Binding-site contacts:
Ligand atom C7 contacts residue TYR392 of chain 2.A at 4.0 Å (hydrophobic).
Ligand atom C6 contacts residue ASN385 of chain 2.A at 4.4 Å.
Ligand atom O7 contacts residue ARG107 of chain 2.A at 3.5 Å.
Ligand atom C3 contacts residue ARG107 of chain 2.A at 3.7 Å.
Ligand atom O3 contacts residue GLU91 of chain 2.A at 4.4 Å.
Ligand atom C7 contacts residue ASN385 of chain 2.A at 3.5 Å.
Ligand atom N2 contacts residue TYR392 of chain 2.A at 3.4 Å.
Ligand atom C6 contacts residue SER387 of chain 2.A at 3.9 Å.
Ligand atom O5 contacts residue ASN385 of chain 2.A at 2.1 Å (h-bond).
Ligand atom C8 contacts residue GLN93 of chain 2.A at 4.0 Å.
Ligand atom C8 contacts residue TYR392 of chain 2.A at 3.6 Å (hydrophobic).
Ligand atom C2 contacts residue ARG107 of chain 2.A at 3.6 Å.
Ligand atom C4 contacts residue ASN385 of chain 2.A at 4.0 Å.
Ligand atom C8 contacts residue ARG107 of chain 2.A at 3.6 Å.
Ligand atom C1 contacts residue ASN385 of chain 2.A at 1.3 Å.
Ligand atom O3 contacts residue ARG107 of chain 2.A at 3.0 Å (salt-bridge).
Ligand atom N2 contacts residue ASN385 of chain 2.A at 3.0 Å (h-bond).
Ligand atom O5 contacts residue GLN345 of chain 2.A at 3.5 Å (h-bond).
Ligand atom O6 contacts residue ASN385 of chain 2.A at 4.4 Å.
Ligand atom C1 contacts residue TYR392 of chain 2.A at 4.1 Å (hydrophobic).
Ligand atom C3 contacts residue ASN385 of chain 2.A at 3.7 Å.
Ligand atom C1 contacts residue GLN345 of chain 2.A at 4.4 Å.
Ligand atom C2 contacts residue TYR392 of chain 2.A at 4.3 Å (hydrophobic).
Ligand atom C1 contacts residue SER387 of chain 2.A at 4.3 Å.
Ligand atom C5 contacts residue SER387 of chain 2.A at 3.9 Å.
Ligand atom O7 contacts residue ASN385 of chain 2.A at 3.4 Å (h-bond).
Ligand atom C4 contacts residue ARG107 of chain 2.A at 3.9 Å.
Ligand atom O5 contacts residue SER387 of chain 2.A at 3.7 Å.
Ligand atom O6 contacts residue SER387 of chain 2.A at 4.5 Å.
Ligand atom N2 contacts residue ARG107 of chain 2.A at 4.0 Å.
Ligand atom O6 contacts residue GLN345 of chain 2.A at 3.3 Å (h-bond).
Ligand atom C3 contacts residue TYR392 of chain 2.A at 4.0 Å (hydrophobic).
Ligand atom C5 contacts residue ASN385 of chain 2.A at 3.4 Å.
Ligand atom C7 contacts residue ARG107 of chain 2.A at 3.5 Å.
Ligand atom O3 contacts residue TYR392 of chain 2.A at 4.2 Å.
Ligand atom C8 contacts residue LEU394 of chain 2.A at 4.0 Å (hydrophobic).
Ligand atom C6 contacts residue GLN345 of chain 2.A at 4.2 Å.
Ligand atom C2 contacts residue ASN385 of chain 2.A at 2.5 Å.

Sequence of chain 2.A:
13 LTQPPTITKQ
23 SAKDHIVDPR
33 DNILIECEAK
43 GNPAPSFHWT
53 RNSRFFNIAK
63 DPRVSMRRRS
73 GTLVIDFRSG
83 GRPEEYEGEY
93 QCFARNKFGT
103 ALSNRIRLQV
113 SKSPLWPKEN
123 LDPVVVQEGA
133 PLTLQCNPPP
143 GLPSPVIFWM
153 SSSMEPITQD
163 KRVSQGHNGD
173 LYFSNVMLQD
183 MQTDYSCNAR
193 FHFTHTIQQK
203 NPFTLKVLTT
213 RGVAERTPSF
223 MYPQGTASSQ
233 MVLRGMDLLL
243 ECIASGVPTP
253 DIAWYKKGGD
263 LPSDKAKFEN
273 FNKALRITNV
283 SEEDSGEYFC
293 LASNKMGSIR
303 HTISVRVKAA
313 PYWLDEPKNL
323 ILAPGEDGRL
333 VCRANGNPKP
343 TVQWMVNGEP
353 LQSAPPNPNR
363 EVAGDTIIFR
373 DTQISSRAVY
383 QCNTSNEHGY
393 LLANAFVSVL

This protein binds this small molecule.
Small molecule (SMILES): CC(=O)N[C@@H]1[C@@H](O)[C@H](O)[C@@H](CO)O[C@H]1O